This small molecule binds to this protein.
Small molecule (SMILES): CC(=O)N[C@H]1[C@H](O[C@H]2[C@H](O)[C@@H](NC(C)=O)CO[C@@H]2CO)O[C@H](CO)[C@@H](O[C@@H]2O[C@H](CO)[C@@H](O)[C@H](O[C@H]3O[C@H](CO)[C@@H](O)[C@H](O)[C@@H]3O)[C@@H]2O)[C@@H]1O

Sequence of chain 2.B:
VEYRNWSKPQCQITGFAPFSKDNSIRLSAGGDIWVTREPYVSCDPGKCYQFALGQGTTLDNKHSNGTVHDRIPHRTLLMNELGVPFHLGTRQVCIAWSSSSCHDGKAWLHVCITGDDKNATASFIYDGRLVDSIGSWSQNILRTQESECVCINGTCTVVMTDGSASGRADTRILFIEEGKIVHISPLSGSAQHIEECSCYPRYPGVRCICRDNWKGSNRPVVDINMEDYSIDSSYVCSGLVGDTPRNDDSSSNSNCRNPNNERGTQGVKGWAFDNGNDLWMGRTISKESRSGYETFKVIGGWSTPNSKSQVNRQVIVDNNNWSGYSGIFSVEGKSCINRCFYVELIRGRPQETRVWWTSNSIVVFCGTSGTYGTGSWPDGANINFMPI

Binding-site contacts:
Ligand atom C6 contacts residue GLY373 of chain 2.A at 3.4 Å.
Ligand atom C4 contacts residue GLN310 of chain 2.A at 3.5 Å.
Ligand atom N2 contacts residue ASN119 of chain 2.B at 2.9 Å (h-bond).
Ligand atom O2 contacts residue GLN310 of chain 2.A at 2.8 Å (h-bond).
Ligand atom O2 contacts residue VAL311 of chain 2.A at 3.5 Å.
Ligand atom O6 contacts residue GLY373 of chain 2.A at 2.8 Å (h-bond).
Ligand atom C2 contacts residue ASN119 of chain 2.B at 2.4 Å.
Ligand atom O7 contacts residue ASN119 of chain 2.B at 3.0 Å (h-bond).
Ligand atom O5 contacts residue VAL311 of chain 2.A at 3.8 Å.
Ligand atom C6 contacts residue GLN310 of chain 2.A at 3.7 Å.
Ligand atom O2 contacts residue ARG313 of chain 2.A at 3.5 Å.
Ligand atom O3 contacts residue GLN310 of chain 2.A at 3.4 Å (h-bond).
Ligand atom O4 contacts residue ARG313 of chain 2.A at 3.3 Å (salt-bridge).
Ligand atom O6 contacts residue TYR372 of chain 2.A at 3.6 Å.
Ligand atom O4 contacts residue ARG313 of chain 2.A at 3.4 Å (salt-bridge).
Ligand atom C3 contacts residue ASN119 of chain 2.B at 3.8 Å.
Ligand atom C7 contacts residue ASN312 of chain 2.A at 3.9 Å.
Ligand atom O5 contacts residue GLY373 of chain 2.A at 3.3 Å.
Ligand atom C2 contacts residue ARG313 of chain 2.A at 3.8 Å.
Ligand atom O5 contacts residue ASN119 of chain 2.B at 2.4 Å (h-bond).
Ligand atom O5 contacts residue THR374 of chain 2.A at 3.4 Å.
Ligand atom C7 contacts residue ASN119 of chain 2.B at 3.2 Å.
Ligand atom O4 contacts residue ASN312 of chain 2.A at 3.6 Å.
Ligand atom O5 contacts residue TYR372 of chain 2.A at 3.9 Å.
Ligand atom O3 contacts residue ASN312 of chain 2.A at 3.0 Å (h-bond).
Ligand atom O7 contacts residue THR374 of chain 2.A at 3.8 Å.
Ligand atom O2 contacts residue ASN312 of chain 2.A at 3.8 Å.
Ligand atom C5 contacts residue ASN119 of chain 2.B at 3.7 Å.
Ligand atom O5 contacts residue ASN312 of chain 2.A at 3.9 Å.
Ligand atom C3 contacts residue ASN312 of chain 2.A at 3.6 Å.
Ligand atom C5 contacts residue TYR372 of chain 2.A at 3.9 Å (hydrophobic).
Ligand atom C3 contacts residue GLN310 of chain 2.A at 3.4 Å.
Ligand atom C1 contacts residue THR374 of chain 2.A at 3.9 Å.
Ligand atom N2 contacts residue ASN312 of chain 2.A at 3.8 Å.
Ligand atom C6 contacts residue TYR372 of chain 2.A at 3.5 Å (hydrophobic).
Ligand atom C8 contacts residue ASN312 of chain 2.A at 3.9 Å.
Ligand atom O3 contacts residue GLN310 of chain 2.A at 3.5 Å (h-bond).
Ligand atom O6 contacts residue THR374 of chain 2.A at 3.6 Å.
Ligand atom C2 contacts residue GLN310 of chain 2.A at 3.7 Å.
Ligand atom C1 contacts residue ASN119 of chain 2.B at 1.5 Å.

Sequence of chain 2.A:
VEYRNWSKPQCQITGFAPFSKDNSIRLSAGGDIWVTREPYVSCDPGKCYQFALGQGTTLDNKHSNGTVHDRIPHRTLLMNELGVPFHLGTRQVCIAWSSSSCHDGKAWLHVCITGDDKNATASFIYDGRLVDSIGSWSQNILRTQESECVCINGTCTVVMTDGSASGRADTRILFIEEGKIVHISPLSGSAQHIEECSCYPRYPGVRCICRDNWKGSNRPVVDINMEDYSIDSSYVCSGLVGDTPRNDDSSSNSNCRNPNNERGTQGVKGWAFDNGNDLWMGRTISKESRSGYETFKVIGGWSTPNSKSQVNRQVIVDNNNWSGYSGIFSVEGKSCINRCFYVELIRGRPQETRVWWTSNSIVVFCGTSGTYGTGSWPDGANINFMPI